Sequence of chain 1.B:
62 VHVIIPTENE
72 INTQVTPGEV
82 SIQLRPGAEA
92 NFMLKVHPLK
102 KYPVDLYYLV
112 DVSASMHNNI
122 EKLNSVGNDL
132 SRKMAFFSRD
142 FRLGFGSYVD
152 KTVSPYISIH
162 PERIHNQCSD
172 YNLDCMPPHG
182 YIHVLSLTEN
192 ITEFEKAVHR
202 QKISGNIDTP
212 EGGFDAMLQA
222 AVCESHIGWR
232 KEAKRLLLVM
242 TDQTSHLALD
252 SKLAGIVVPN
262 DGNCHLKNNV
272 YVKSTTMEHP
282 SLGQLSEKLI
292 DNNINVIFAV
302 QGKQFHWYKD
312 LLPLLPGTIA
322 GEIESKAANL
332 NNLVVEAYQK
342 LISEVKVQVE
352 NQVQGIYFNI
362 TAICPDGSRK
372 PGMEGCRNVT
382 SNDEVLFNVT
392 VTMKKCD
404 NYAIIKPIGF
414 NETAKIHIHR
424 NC

Binding-site contacts:
Ligand atom C4 contacts residue ASN379 of chain 1.B at 4.3 Å.
Ligand atom C7 contacts residue ASN379 of chain 1.B at 3.5 Å.
Ligand atom O7 contacts residue ASN379 of chain 1.B at 3.5 Å.
Ligand atom C3 contacts residue ASN379 of chain 1.B at 3.9 Å.
Ligand atom N2 contacts residue ASN379 of chain 1.B at 2.9 Å (h-bond).
Ligand atom C2 contacts residue ASN379 of chain 1.B at 2.5 Å.
Ligand atom C5 contacts residue ASN379 of chain 1.B at 3.8 Å.
Ligand atom C1 contacts residue ASN379 of chain 1.B at 1.5 Å.
Ligand atom O5 contacts residue ASN379 of chain 1.B at 2.4 Å (h-bond).

A small-molecule ligand and the protein it binds are described below.
Small molecule (SMILES): CC(=O)N[C@@H]1[C@@H](O)[C@H](O)[C@@H](CO)O[C@H]1O